Binding-site contacts:
Ligand atom NZ contacts residue LYS1225 of chain 3.NA at 2.1 Å.
Ligand atom CE1 contacts residue ARG1044 of chain 3.C at 3.5 Å.
Ligand atom CD1 contacts residue ILE1053 of chain 3.C at 3.4 Å (hydrophobic).
Ligand atom CB contacts residue ASP1070 of chain 3.C at 3.8 Å.
Ligand atom CG2 contacts residue PHE1068 of chain 3.C at 3.6 Å (hydrophobic).
Ligand atom CZ contacts residue ARG1044 of chain 3.C at 3.3 Å.
Ligand atom CB contacts residue GLN1074 of chain 3.C at 3.5 Å.
Ligand atom NH1 contacts residue ASN1069 of chain 3.C at 2.8 Å (h-bond).
Ligand atom O contacts residue ARG1049 of chain 3.C at 3.7 Å.
Ligand atom O contacts residue ILE1045 of chain 3.C at 3.6 Å.
Ligand atom NH2 contacts residue ASP1073 of chain 3.C at 3.1 Å (salt-bridge).
Ligand atom CD1 contacts residue ARG1044 of chain 3.C at 3.1 Å.
Ligand atom CD contacts residue ASN1069 of chain 3.C at 3.8 Å.
Ligand atom CG1 contacts residue PHE1068 of chain 3.C at 3.4 Å (hydrophobic).
Ligand atom N contacts residue GLN1074 of chain 3.C at 3.2 Å (h-bond).
Ligand atom CA contacts residue ASN1069 of chain 3.C at 3.5 Å.
Ligand atom CD2 contacts residue ILE1045 of chain 3.C at 3.7 Å (hydrophobic).
Ligand atom OG1 contacts residue ARG1049 of chain 3.C at 2.9 Å (salt-bridge).
Ligand atom O contacts residue THR1065 of chain 3.C at 3.2 Å.
Ligand atom CD1 contacts residue PHE1068 of chain 3.C at 3.4 Å (hydrophobic).
Ligand atom CG contacts residue GLU1052 of chain 3.C at 3.2 Å.
Ligand atom CG contacts residue ILE1045 of chain 3.C at 3.5 Å (hydrophobic).
Ligand atom CA contacts residue THR1065 of chain 3.C at 3.6 Å.
Ligand atom O contacts residue ASN1069 of chain 3.C at 3.3 Å (h-bond).
Ligand atom O contacts residue ARG1049 of chain 3.C at 3.7 Å.
Ligand atom NZ contacts residue ASP1073 of chain 3.C at 3.0 Å (salt-bridge).
Ligand atom CB contacts residue GLU1052 of chain 3.C at 3.1 Å.
Ligand atom O contacts residue THR1065 of chain 3.C at 3.6 Å.
Ligand atom CE contacts residue LYS1225 of chain 3.NA at 3.3 Å.
Ligand atom N contacts residue THR1065 of chain 3.C at 3.2 Å (h-bond).
Ligand atom O contacts residue ARG1049 of chain 3.C at 3.7 Å.
Ligand atom CE contacts residue GLU1228 of chain 3.NA at 3.2 Å.
Ligand atom O contacts residue GLN1074 of chain 3.C at 3.0 Å (h-bond).
Ligand atom N contacts residue ASN1069 of chain 3.C at 2.9 Å (h-bond).
Ligand atom C contacts residue ASN1069 of chain 3.C at 3.2 Å.
Ligand atom O contacts residue ASN1069 of chain 3.C at 3.0 Å (h-bond).
Ligand atom CD contacts residue GLN1074 of chain 3.C at 3.5 Å.
Ligand atom NZ contacts residue GLU1228 of chain 3.NA at 3.6 Å.
Ligand atom CD1 contacts residue THR1065 of chain 3.C at 3.5 Å.
Ligand atom NH1 contacts residue ASP1073 of chain 3.C at 3.6 Å.

A small-molecule ligand and the protein it binds are described below.
Small molecule (SMILES): CC[C@H](C)[C@H](NC(=O)[C@@H](NC(=O)[C@H](CC(C)C)NC(=O)[C@@H](N)CCCCN)C(C)C)C(=O)N[C@@H](CC(N)=O)C(=O)N[C@@H](CCCCN)C(=O)N[C@@H](CC(=O)O)C(=O)N[C@@H](CCSC)C(=O)N[C@@H](CCCN=C(N)N)C(=O)N[C@H](C(=O)N[C@@H](CC(=O)O)C(=O)N[C@@H](CC(C)C)C(=O)N[C@@H](Cc1ccccc1)C(=O)N[C@@H](CO)C(=O)N1CCC[C@H]1C(=O)N1CCC[C@H]1C(=O)N[C@H](C=O)CC(N)=O)[C@@H](C)O

Sequence of chain 3.C:
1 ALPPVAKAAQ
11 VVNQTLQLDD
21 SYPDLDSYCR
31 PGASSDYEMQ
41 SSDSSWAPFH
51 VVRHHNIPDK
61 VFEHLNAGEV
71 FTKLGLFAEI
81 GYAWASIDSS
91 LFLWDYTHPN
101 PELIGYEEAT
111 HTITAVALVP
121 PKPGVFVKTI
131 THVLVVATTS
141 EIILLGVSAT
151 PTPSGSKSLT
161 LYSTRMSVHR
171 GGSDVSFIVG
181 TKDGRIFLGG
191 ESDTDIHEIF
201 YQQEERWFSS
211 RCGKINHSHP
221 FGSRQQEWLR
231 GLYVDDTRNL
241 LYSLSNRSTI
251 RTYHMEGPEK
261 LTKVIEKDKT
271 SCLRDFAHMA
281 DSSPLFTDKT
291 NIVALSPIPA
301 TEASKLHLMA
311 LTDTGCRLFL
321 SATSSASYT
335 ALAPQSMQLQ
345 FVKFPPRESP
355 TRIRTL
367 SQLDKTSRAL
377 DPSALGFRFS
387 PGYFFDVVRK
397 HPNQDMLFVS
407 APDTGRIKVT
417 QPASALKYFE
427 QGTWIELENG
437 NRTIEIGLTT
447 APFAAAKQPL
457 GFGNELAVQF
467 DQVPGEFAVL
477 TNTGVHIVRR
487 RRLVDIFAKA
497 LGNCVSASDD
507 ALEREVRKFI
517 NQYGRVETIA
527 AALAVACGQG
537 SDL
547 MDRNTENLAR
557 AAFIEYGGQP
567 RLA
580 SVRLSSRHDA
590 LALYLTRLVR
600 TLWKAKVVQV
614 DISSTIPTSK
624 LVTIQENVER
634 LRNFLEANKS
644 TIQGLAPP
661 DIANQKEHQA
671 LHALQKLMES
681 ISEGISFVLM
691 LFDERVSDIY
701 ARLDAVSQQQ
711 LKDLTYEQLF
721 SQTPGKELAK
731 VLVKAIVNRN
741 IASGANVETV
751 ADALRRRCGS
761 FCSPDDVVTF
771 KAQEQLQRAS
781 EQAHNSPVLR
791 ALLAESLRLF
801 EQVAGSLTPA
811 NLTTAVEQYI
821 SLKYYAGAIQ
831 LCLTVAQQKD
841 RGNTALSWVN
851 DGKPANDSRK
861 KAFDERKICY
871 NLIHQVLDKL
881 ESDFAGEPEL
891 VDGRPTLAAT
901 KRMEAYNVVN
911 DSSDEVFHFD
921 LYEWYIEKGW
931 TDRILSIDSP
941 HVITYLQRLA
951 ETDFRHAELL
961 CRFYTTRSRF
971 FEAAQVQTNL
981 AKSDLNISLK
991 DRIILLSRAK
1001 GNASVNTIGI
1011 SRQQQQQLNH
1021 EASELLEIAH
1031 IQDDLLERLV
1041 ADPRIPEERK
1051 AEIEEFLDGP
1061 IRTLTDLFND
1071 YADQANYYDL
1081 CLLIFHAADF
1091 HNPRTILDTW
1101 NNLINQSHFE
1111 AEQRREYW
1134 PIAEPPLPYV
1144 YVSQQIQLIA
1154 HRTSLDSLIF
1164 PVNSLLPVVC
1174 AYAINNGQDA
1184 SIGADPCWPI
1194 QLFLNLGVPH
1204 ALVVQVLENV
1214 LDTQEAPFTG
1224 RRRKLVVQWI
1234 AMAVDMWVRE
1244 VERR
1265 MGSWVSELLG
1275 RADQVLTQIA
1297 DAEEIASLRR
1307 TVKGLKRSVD

Sequence of chain 3.NA:
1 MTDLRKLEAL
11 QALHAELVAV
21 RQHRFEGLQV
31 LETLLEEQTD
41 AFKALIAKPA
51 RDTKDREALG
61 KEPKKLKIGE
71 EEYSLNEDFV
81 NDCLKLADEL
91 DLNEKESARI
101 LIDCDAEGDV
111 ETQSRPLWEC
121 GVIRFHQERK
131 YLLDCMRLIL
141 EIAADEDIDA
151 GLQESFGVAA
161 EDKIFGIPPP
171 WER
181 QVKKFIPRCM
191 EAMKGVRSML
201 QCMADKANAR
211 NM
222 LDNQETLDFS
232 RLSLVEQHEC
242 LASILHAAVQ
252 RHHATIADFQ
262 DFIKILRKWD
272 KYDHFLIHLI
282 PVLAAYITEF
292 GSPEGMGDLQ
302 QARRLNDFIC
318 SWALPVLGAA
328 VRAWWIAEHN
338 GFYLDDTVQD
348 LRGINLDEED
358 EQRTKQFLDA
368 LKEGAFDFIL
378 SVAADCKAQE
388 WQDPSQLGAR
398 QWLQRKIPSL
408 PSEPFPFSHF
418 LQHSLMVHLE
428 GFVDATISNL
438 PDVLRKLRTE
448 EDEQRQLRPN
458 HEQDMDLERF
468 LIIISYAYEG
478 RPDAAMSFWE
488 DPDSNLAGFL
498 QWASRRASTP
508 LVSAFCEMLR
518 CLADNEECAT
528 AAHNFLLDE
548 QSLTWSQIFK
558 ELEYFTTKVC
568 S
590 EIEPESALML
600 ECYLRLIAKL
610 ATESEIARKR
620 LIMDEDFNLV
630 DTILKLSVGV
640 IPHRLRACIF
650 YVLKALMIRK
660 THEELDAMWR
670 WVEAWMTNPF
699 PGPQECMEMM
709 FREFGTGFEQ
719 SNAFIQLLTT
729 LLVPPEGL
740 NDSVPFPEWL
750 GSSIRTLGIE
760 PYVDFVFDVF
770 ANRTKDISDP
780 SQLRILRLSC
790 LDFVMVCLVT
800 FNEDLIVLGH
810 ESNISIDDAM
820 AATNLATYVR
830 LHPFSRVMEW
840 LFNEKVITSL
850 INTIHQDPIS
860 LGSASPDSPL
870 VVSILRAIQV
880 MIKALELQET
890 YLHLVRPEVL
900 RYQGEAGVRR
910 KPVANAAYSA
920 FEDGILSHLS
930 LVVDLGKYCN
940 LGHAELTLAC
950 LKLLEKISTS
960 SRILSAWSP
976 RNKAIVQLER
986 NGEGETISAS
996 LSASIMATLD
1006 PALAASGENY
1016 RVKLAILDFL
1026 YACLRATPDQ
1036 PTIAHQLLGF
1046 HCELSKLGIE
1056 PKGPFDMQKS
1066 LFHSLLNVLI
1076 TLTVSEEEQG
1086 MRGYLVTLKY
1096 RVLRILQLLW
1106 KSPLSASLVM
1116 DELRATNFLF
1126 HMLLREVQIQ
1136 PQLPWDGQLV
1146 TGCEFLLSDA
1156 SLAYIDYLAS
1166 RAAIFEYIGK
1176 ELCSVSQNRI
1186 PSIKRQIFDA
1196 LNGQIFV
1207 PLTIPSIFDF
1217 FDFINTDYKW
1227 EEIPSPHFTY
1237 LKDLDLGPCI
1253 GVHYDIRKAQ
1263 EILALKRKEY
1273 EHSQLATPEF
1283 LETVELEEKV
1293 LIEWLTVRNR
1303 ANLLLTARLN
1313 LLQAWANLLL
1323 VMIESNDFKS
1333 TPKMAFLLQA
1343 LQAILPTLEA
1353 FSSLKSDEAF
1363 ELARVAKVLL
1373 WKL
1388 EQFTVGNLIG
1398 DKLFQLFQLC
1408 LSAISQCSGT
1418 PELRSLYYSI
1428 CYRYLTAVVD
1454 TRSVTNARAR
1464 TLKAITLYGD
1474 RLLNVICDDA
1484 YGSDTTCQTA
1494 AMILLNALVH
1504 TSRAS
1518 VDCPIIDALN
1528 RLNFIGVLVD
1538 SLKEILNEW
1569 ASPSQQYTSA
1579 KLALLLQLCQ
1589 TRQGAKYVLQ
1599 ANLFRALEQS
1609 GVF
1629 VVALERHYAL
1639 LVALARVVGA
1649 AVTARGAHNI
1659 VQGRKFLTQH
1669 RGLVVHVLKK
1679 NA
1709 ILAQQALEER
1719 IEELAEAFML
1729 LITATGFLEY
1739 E